Sequence of chain 1.B:
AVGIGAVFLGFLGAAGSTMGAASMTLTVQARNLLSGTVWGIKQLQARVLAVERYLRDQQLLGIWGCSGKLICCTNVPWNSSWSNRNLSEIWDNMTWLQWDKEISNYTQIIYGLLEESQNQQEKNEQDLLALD

Binding-site contacts:
Ligand atom N2 contacts residue ASN100 of chain 1.B at 2.9 Å (h-bond).
Ligand atom C3 contacts residue ASN100 of chain 1.B at 3.8 Å.
Ligand atom C1 contacts residue ASN100 of chain 1.B at 1.4 Å.
Ligand atom C4 contacts residue ASN100 of chain 1.B at 4.2 Å.
Ligand atom O7 contacts residue TRP103 of chain 1.B at 4.2 Å.
Ligand atom C5 contacts residue ASN100 of chain 1.B at 3.7 Å.
Ligand atom C8 contacts residue PRO98 of chain 1.B at 4.2 Å (hydrophobic).
Ligand atom O7 contacts residue ASN100 of chain 1.B at 2.9 Å (h-bond).
Ligand atom C8 contacts residue ASN100 of chain 1.B at 4.3 Å.
Ligand atom O5 contacts residue SER102 of chain 1.B at 4.1 Å.
Ligand atom C7 contacts residue ASN100 of chain 1.B at 3.1 Å.
Ligand atom C2 contacts residue ASN100 of chain 1.B at 2.5 Å.
Ligand atom O5 contacts residue ASN100 of chain 1.B at 2.4 Å (h-bond).

The protein below binds the small molecule below.
Small molecule (SMILES): CC(=O)N[C@@H]1[C@@H](O)[C@H](O)[C@@H](CO)O[C@H]1O